A protein and the small-molecule ligand that binds it are described below.
Small molecule (SMILES): CNC1=NC(=O)[C@H]([C@H](C)c2c[nH]c3ccccc23)O1

Binding-site contacts:
Ligand atom N13 contacts residue GLN147 of chain 1.A at 3.8 Å.
Ligand atom C10 contacts residue GLY23 of chain 1.A at 3.7 Å.
Ligand atom C16 contacts residue ILE151 of chain 1.A at 3.7 Å (hydrophobic).
Ligand atom N02 contacts residue HIS60 of chain 1.A at 3.1 Å (h-bond).
Ligand atom C16 contacts residue PHE21 of chain 1.A at 3.8 Å (hydrophobic).
Ligand atom C18 contacts residue GLN147 of chain 1.A at 3.7 Å.
Ligand atom C16 contacts residue VAL159 of chain 1.A at 3.8 Å (hydrophobic).
Ligand atom C10 contacts residue GLN25 of chain 1.A at 3.8 Å.
Ligand atom N04 contacts residue ATP1 of chain 1.D at 3.7 Å.
Ligand atom N02 contacts residue TYR143 of chain 1.A at 3.2 Å.
Ligand atom C18 contacts residue GLY23 of chain 1.A at 3.6 Å.
Ligand atom C05 contacts residue ATP1 of chain 1.D at 3.9 Å.
Ligand atom O08 contacts residue TYR143 of chain 1.A at 3.6 Å.
Ligand atom C12 contacts residue ASP150 of chain 1.A at 3.8 Å.
Ligand atom C19 contacts residue GLN147 of chain 1.A at 3.6 Å.
Ligand atom O08 contacts residue HIS60 of chain 1.A at 3.5 Å (h-bond).
Ligand atom C16 contacts residue SER22 of chain 1.A at 3.8 Å.
Ligand atom N13 contacts residue HIS60 of chain 1.A at 3.5 Å (h-bond).
Ligand atom C10 contacts residue VAL57 of chain 1.A at 3.7 Å (hydrophobic).
Ligand atom N04 contacts residue GLN25 of chain 1.A at 3.7 Å.
Ligand atom C05 contacts residue GLN165 of chain 1.A at 3.5 Å.
Ligand atom C17 contacts residue GLY23 of chain 1.A at 3.5 Å.
Ligand atom C12 contacts residue HIS60 of chain 1.A at 3.3 Å.
Ligand atom C07 contacts residue GLN165 of chain 1.A at 3.5 Å.
Ligand atom C16 contacts residue GLY23 of chain 1.A at 3.8 Å.
Ligand atom C01 contacts residue GLN25 of chain 1.A at 3.5 Å.
Ligand atom O06 contacts residue GLN165 of chain 1.A at 3.0 Å.
Ligand atom C17 contacts residue VAL159 of chain 1.A at 3.7 Å (hydrophobic).
Ligand atom C14 contacts residue GLN147 of chain 1.A at 3.7 Å.
Ligand atom C01 contacts residue TYR143 of chain 1.A at 3.5 Å (hydrophobic).
Ligand atom C15 contacts residue PHE21 of chain 1.A at 3.7 Å (hydrophobic).
Ligand atom C03 contacts residue HIS60 of chain 1.A at 3.7 Å.
Ligand atom C17 contacts residue SER22 of chain 1.A at 3.7 Å.
Ligand atom N13 contacts residue ASP150 of chain 1.A at 2.9 Å (salt-bridge).
Ligand atom C03 contacts residue TYR143 of chain 1.A at 3.2 Å (hydrophobic).
Ligand atom C15 contacts residue ILE151 of chain 1.A at 3.8 Å (hydrophobic).
Ligand atom C07 contacts residue GLN147 of chain 1.A at 3.7 Å.
Ligand atom O06 contacts residue ATP1 of chain 1.D at 3.6 Å (h-bond).
Ligand atom N04 contacts residue TYR143 of chain 1.A at 3.7 Å.
Ligand atom C17 contacts residue VAL161 of chain 1.A at 3.7 Å (hydrophobic).

Sequence of chain 1.A:
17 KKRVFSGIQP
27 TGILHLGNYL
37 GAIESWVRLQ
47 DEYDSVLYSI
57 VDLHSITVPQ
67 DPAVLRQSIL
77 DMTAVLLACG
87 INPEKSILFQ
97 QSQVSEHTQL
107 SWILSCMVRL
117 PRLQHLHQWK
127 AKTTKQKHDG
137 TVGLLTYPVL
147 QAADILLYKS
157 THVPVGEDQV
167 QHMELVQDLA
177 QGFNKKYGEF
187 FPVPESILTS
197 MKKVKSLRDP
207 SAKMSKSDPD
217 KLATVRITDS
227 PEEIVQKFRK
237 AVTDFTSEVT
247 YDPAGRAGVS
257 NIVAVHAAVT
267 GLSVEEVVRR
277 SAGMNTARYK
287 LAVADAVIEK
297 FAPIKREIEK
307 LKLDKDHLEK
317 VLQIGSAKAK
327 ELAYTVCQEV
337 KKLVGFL